Binding-site contacts:
Ligand atom C5 contacts residue TRP444 of chain 1.B at 3.7 Å (hydrophobic).
Ligand atom C4 contacts residue ASN408 of chain 1.B at 4.2 Å.
Ligand atom C6 contacts residue TRP444 of chain 1.B at 4.4 Å (hydrophobic).
Ligand atom C2 contacts residue ASN408 of chain 1.B at 2.5 Å.
Ligand atom C3 contacts residue ASN408 of chain 1.B at 3.8 Å.
Ligand atom C1 contacts residue ASN408 of chain 1.B at 1.4 Å.
Ligand atom O5 contacts residue ASN408 of chain 1.B at 2.3 Å (h-bond).
Ligand atom O5 contacts residue TRP444 of chain 1.B at 3.7 Å.
Ligand atom O5 contacts residue THR461 of chain 1.B at 4.4 Å.
Ligand atom C1 contacts residue TRP444 of chain 1.B at 3.8 Å (hydrophobic).
Ligand atom C7 contacts residue ASN408 of chain 1.B at 3.5 Å.
Ligand atom C8 contacts residue LEU413 of chain 1.B at 4.4 Å (hydrophobic).
Ligand atom O7 contacts residue ASN408 of chain 1.B at 3.8 Å.
Ligand atom C5 contacts residue ASN408 of chain 1.B at 3.6 Å.
Ligand atom O7 contacts residue ARG463 of chain 1.B at 4.3 Å.
Ligand atom N2 contacts residue ASN408 of chain 1.B at 2.9 Å (h-bond).
Ligand atom O6 contacts residue TRP444 of chain 1.B at 3.7 Å.

This protein binds this small molecule.
Small molecule (SMILES): CC(=O)N[C@@H]1[C@@H](O)[C@H](O)[C@@H](CO)O[C@H]1O

Sequence of chain 1.B:
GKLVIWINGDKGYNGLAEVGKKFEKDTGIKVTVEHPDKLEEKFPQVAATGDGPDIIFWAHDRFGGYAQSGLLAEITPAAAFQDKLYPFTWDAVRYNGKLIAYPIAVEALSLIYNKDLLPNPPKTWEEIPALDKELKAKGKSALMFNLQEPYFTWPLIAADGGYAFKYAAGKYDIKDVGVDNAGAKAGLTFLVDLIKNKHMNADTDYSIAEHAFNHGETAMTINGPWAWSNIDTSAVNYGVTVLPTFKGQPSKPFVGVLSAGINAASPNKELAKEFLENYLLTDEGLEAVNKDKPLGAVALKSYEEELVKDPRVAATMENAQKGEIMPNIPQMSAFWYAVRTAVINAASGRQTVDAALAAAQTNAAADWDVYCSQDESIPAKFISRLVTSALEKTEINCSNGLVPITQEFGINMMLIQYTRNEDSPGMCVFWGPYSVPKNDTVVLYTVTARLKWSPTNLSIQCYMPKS